Sequence of chain 1.C:
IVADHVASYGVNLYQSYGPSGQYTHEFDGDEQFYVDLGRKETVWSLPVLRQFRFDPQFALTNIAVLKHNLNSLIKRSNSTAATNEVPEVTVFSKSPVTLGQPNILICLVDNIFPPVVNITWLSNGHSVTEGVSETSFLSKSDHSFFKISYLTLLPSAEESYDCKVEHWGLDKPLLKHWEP

This protein binds this small molecule.
Small molecule (SMILES): CC(=O)N[C@@H]1[C@@H](O)[C@H](O)[C@@H](CO)O[C@H]1O

Binding-site contacts:
Ligand atom O5 contacts residue ASN120 of chain 1.C at 2.9 Å (h-bond).
Ligand atom C7 contacts residue TRP170 of chain 1.C at 4.5 Å (hydrophobic).
Ligand atom O7 contacts residue GLU168 of chain 1.C at 3.4 Å (salt-bridge).
Ligand atom O7 contacts residue ASN120 of chain 1.C at 3.4 Å (h-bond).
Ligand atom O6 contacts residue ASN120 of chain 1.C at 4.3 Å.
Ligand atom C8 contacts residue TRP170 of chain 1.C at 3.4 Å (hydrophobic).
Ligand atom C7 contacts residue ASN120 of chain 1.C at 4.0 Å.
Ligand atom N2 contacts residue ASN120 of chain 1.C at 4.2 Å.
Ligand atom C8 contacts residue GLU168 of chain 1.C at 3.9 Å.
Ligand atom C5 contacts residue ASN120 of chain 1.C at 4.3 Å.
Ligand atom C7 contacts residue GLU168 of chain 1.C at 4.0 Å.
Ligand atom C2 contacts residue ASN120 of chain 1.C at 3.6 Å.
Ligand atom C8 contacts residue VAL118 of chain 1.C at 4.1 Å (hydrophobic).
Ligand atom C1 contacts residue ASN120 of chain 1.C at 2.9 Å.